Sequence of chain 1.F:
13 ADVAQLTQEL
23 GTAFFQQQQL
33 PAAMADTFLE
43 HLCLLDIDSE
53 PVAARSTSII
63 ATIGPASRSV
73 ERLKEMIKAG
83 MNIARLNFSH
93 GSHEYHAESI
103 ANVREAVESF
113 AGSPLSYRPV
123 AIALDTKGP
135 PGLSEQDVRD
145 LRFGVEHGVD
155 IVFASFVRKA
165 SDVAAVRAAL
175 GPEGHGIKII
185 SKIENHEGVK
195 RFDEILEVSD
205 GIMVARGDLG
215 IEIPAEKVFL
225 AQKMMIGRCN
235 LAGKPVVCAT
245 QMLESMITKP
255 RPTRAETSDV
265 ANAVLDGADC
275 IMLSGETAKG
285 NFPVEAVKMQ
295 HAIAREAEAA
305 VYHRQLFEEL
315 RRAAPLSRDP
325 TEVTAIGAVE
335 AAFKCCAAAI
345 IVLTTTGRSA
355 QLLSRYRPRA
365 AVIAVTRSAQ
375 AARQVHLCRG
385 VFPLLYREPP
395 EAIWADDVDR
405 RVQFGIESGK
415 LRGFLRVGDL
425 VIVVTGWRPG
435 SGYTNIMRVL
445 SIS

Binding-site contacts:
Ligand atom O3 contacts residue GLY430 of chain 1.F at 3.1 Å.
Ligand atom O3P contacts residue ARG405 of chain 1.F at 2.7 Å (salt-bridge).
Ligand atom O3P contacts residue TRP398 of chain 1.F at 2.8 Å (h-bond).
Ligand atom O3 contacts residue ARG432 of chain 1.F at 2.8 Å (salt-bridge).
Ligand atom O6 contacts residue THR349 of chain 1.F at 3.2 Å (h-bond).
Ligand atom P1 contacts residue ARG405 of chain 1.F at 3.7 Å.
Ligand atom O5P contacts residue THR349 of chain 1.F at 3.3 Å (h-bond).
Ligand atom O5P contacts residue THR350 of chain 1.F at 2.6 Å (h-bond).
Ligand atom O3 contacts residue TRP398 of chain 1.F at 3.7 Å.
Ligand atom O6 contacts residue THR348 of chain 1.F at 3.8 Å.
Ligand atom P2 contacts residue THR348 of chain 1.F at 3.5 Å.
Ligand atom O1P contacts residue GLY434 of chain 1.F at 2.8 Å (h-bond).
Ligand atom O4 contacts residue GLY436 of chain 1.F at 3.6 Å.
Ligand atom O2 contacts residue LEU347 of chain 1.F at 3.4 Å.
Ligand atom P2 contacts residue THR349 of chain 1.F at 3.7 Å.
Ligand atom O4 contacts residue THR438 of chain 1.F at 3.5 Å (h-bond).
Ligand atom O5P contacts residue THR348 of chain 1.F at 3.6 Å.
Ligand atom C6 contacts residue THR438 of chain 1.F at 3.5 Å.
Ligand atom C5 contacts residue GLY434 of chain 1.F at 3.4 Å.
Ligand atom C6 contacts residue LEU347 of chain 1.F at 3.5 Å (hydrophobic).
Ligand atom C4 contacts residue GLY434 of chain 1.F at 3.3 Å.
Ligand atom O6 contacts residue SER435 of chain 1.F at 3.8 Å.
Ligand atom O2P contacts residue ARG405 of chain 1.F at 3.0 Å (salt-bridge).
Ligand atom O4P contacts residue SER435 of chain 1.F at 3.7 Å.
Ligand atom C6 contacts residue SER353 of chain 1.F at 3.8 Å.
Ligand atom O2P contacts residue THR349 of chain 1.F at 3.7 Å.
Ligand atom O5 contacts residue LEU347 of chain 1.F at 3.7 Å.
Ligand atom C3 contacts residue ARG432 of chain 1.F at 3.4 Å.
Ligand atom O4P contacts residue SER353 of chain 1.F at 3.7 Å.
Ligand atom P2 contacts residue SER353 of chain 1.F at 3.7 Å.
Ligand atom O2 contacts residue GLY430 of chain 1.F at 3.5 Å (h-bond).
Ligand atom C3 contacts residue GLY434 of chain 1.F at 3.4 Å.
Ligand atom O4 contacts residue GLY434 of chain 1.F at 2.6 Å (h-bond).
Ligand atom O1 contacts residue GLY434 of chain 1.F at 3.7 Å.
Ligand atom O4 contacts residue TYR437 of chain 1.F at 2.8 Å (h-bond).
Ligand atom O6P contacts residue SER353 of chain 1.F at 2.7 Å (h-bond).
Ligand atom O1P contacts residue PRO433 of chain 1.F at 3.4 Å.
Ligand atom O4P contacts residue GLY436 of chain 1.F at 2.8 Å (h-bond).
Ligand atom O6P contacts residue THR348 of chain 1.F at 2.5 Å (h-bond).
Ligand atom O5P contacts residue SER435 of chain 1.F at 3.3 Å (h-bond).

This small molecule binds to this protein.
Small molecule (SMILES): O=P(O)(O)OC[C@H]1O[C@](O)(COP(=O)(O)O)[C@@H](O)[C@@H]1O